Binding-site contacts:
Ligand atom O4 contacts residue D3T1 of chain 1.E at 3.1 Å (h-bond).
Ligand atom C5 contacts residue D3T1 of chain 1.E at 3.4 Å.
Ligand atom C5' contacts residue ASP244 of chain 1.A at 3.3 Å.
Ligand atom O4' contacts residue LYS226 of chain 1.A at 3.5 Å (salt-bridge).
Ligand atom C2' contacts residue D3T1 of chain 1.E at 3.4 Å.
Ligand atom O3' contacts residue TRP101 of chain 1.A at 3.5 Å.
Ligand atom OP1 contacts residue ALA103 of chain 1.A at 3.6 Å (h-bond).
Ligand atom C4' contacts residue TRP101 of chain 1.A at 3.6 Å (hydrophobic).
Ligand atom C1' contacts residue TYR259 of chain 1.A at 3.1 Å (hydrophobic).
Ligand atom OP1 contacts residue GLY104 of chain 1.A at 2.8 Å (h-bond).
Ligand atom OP1 contacts residue THR105 of chain 1.A at 3.8 Å.
Ligand atom OP2 contacts residue LYS106 of chain 1.A at 3.1 Å (salt-bridge).
Ligand atom OP1 contacts residue THR107 of chain 1.A at 2.8 Å (h-bond).
Ligand atom C5' contacts residue GLY102 of chain 1.A at 3.5 Å.
Ligand atom OP2 contacts residue THR105 of chain 1.A at 3.4 Å (h-bond).
Ligand atom O3' contacts residue GLY102 of chain 1.A at 3.5 Å.
Ligand atom C7 contacts residue D3T1 of chain 1.E at 3.7 Å.
Ligand atom P contacts residue GLY104 of chain 1.A at 3.5 Å.
Ligand atom C3' contacts residue LYS106 of chain 1.A at 3.6 Å.
Ligand atom OP1 contacts residue ARG242 of chain 1.A at 3.8 Å.
Ligand atom O3' contacts residue LYS106 of chain 1.A at 3.5 Å.
Ligand atom OP1 contacts residue GLY102 of chain 1.A at 2.9 Å (h-bond).
Ligand atom OP1 contacts residue LYS106 of chain 1.A at 3.6 Å.
Ligand atom C4' contacts residue GLY102 of chain 1.A at 3.5 Å.
Ligand atom O5' contacts residue GLY104 of chain 1.A at 3.3 Å (h-bond).
Ligand atom OP1 contacts residue ASP244 of chain 1.A at 3.4 Å (salt-bridge).
Ligand atom OP1 contacts residue TRP101 of chain 1.A at 3.8 Å.
Ligand atom OP2 contacts residue GLY104 of chain 1.A at 3.7 Å.
Ligand atom C6 contacts residue D3T1 of chain 1.E at 3.7 Å.
Ligand atom C5' contacts residue GLY104 of chain 1.A at 3.5 Å.
Ligand atom C3' contacts residue D3T1 of chain 1.E at 3.6 Å.
Ligand atom N3 contacts residue D3T1 of chain 1.E at 3.6 Å.
Ligand atom P contacts residue LYS106 of chain 1.A at 3.6 Å.
Ligand atom C4 contacts residue D3T1 of chain 1.E at 3.1 Å.
Ligand atom O3' contacts residue ALA103 of chain 1.A at 3.7 Å.
Ligand atom C4' contacts residue ASP244 of chain 1.A at 3.7 Å.
Ligand atom OP1 contacts residue LYS106 of chain 1.A at 3.5 Å (salt-bridge).
Ligand atom OP1 contacts residue NA1 of chain 1.G at 2.9 Å (h-bond).
Ligand atom O2 contacts residue TYR259 of chain 1.A at 3.0 Å (h-bond).
Ligand atom O5' contacts residue LYS106 of chain 1.A at 3.4 Å.

This protein binds this small molecule.
Small molecule (SMILES): Cc1cn([C@H]2CC[C@@H](CO[P](=O)(O)O[C@H]3C[C@H](n4cnc5c(N)ncnc54)O[C@@H]3CO[P](=O)(O)O[C@H]3C[C@H](n4cc(C)c(=O)[nH]c4=O)O[C@@H]3CO[P](=O)(O)O[C@H]3C[C@H](n4cnc5c(=O)nc(N)[nH]c54)O[C@@H]3CO[P](=O)(O)O[C@H]3C[C@H](n4cnc5c(N)ncnc54)O[C@@H]3CO[P](=O)(O)O[C@H]3C[C@H](n4ccc(N)nc4=O)O[C@@H]3CO)O2)c(=O)[nH]c1=O

Sequence of chain 1.A:
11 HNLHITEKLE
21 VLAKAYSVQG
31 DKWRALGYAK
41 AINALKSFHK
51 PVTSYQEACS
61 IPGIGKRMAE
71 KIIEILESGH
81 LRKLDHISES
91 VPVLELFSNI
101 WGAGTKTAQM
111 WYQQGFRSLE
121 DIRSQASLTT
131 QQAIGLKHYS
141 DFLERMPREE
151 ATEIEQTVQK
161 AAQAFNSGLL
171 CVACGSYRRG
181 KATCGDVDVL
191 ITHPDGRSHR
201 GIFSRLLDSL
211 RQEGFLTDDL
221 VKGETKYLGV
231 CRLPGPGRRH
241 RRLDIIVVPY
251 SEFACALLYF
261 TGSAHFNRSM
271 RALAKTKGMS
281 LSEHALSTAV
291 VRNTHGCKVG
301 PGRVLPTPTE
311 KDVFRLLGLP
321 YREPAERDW